A small-molecule ligand and the protein it binds are described below.
Small molecule (SMILES): N[C@@H](CCC(=O)O)C(=O)O

Sequence of chain 1.G:
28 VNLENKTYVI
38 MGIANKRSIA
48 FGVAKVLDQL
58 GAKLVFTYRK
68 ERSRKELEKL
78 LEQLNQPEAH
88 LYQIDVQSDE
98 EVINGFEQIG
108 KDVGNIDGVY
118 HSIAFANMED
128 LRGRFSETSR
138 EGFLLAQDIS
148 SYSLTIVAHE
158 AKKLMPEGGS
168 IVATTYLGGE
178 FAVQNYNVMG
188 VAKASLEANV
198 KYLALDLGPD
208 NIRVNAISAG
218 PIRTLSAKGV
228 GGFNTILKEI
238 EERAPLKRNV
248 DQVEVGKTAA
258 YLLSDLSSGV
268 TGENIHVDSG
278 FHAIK

Binding-site contacts:
Ligand atom CB contacts residue ARG129 of chain 1.G at 4.2 Å.
Ligand atom CB contacts residue GLY228 of chain 1.G at 4.3 Å.
Ligand atom CD contacts residue LYS225 of chain 1.G at 3.9 Å.
Ligand atom OXT contacts residue GLY228 of chain 1.G at 3.8 Å.
Ligand atom CD contacts residue VAL227 of chain 1.G at 3.5 Å (hydrophobic).
Ligand atom OXT contacts residue ARG129 of chain 1.G at 3.5 Å (salt-bridge).
Ligand atom OE1 contacts residue PHE230 of chain 1.G at 3.4 Å (h-bond).
Ligand atom O contacts residue GLY229 of chain 1.G at 3.8 Å.
Ligand atom CD contacts residue PHE230 of chain 1.G at 4.2 Å (hydrophobic).
Ligand atom OE2 contacts residue VAL227 of chain 1.G at 2.8 Å (h-bond).
Ligand atom OE1 contacts residue ASN231 of chain 1.G at 4.3 Å.
Ligand atom OE2 contacts residue PHE230 of chain 1.G at 3.9 Å.
Ligand atom N contacts residue GLY229 of chain 1.G at 4.0 Å.
Ligand atom C contacts residue GLY228 of chain 1.G at 4.2 Å.
Ligand atom CD contacts residue GLY228 of chain 1.G at 4.2 Å.
Ligand atom CD contacts residue GLY229 of chain 1.G at 4.1 Å.
Ligand atom OE1 contacts residue GLY228 of chain 1.G at 4.3 Å.
Ligand atom C contacts residue GLY229 of chain 1.G at 3.7 Å.
Ligand atom OE1 contacts residue GLY229 of chain 1.G at 3.6 Å (h-bond).
Ligand atom OE2 contacts residue GLY226 of chain 1.G at 4.4 Å.
Ligand atom OXT contacts residue GLY229 of chain 1.G at 4.0 Å.
Ligand atom OE1 contacts residue VAL227 of chain 1.G at 3.7 Å.
Ligand atom OE2 contacts residue GLY228 of chain 1.G at 4.2 Å.
Ligand atom CA contacts residue GLY229 of chain 1.G at 4.3 Å.
Ligand atom OE2 contacts residue LYS225 of chain 1.G at 3.0 Å (salt-bridge).
Ligand atom CG contacts residue LYS225 of chain 1.G at 4.0 Å.
Ligand atom OE2 contacts residue ALA224 of chain 1.G at 3.6 Å (h-bond).